Sequence of chain 2.B:
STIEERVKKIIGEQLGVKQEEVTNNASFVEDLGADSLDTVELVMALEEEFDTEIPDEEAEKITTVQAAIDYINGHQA

Binding-site contacts:
Ligand atom P contacts residue SER36 of chain 2.B at 1.6 Å.
Ligand atom O3P contacts residue SER36 of chain 2.B at 2.5 Å (h-bond).
Ligand atom O1P contacts residue SER36 of chain 2.B at 2.5 Å (h-bond).
Ligand atom O4P contacts residue SER36 of chain 2.B at 2.5 Å (h-bond).

A protein and the small-molecule ligand that binds it are described below.
Small molecule (SMILES): N[C@H](CO)COP(=O)(O)O